Binding-site contacts:
Ligand atom O7 contacts residue HIS321 of chain 2.C at 3.7 Å.
Ligand atom C6 contacts residue THR206 of chain 2.C at 3.7 Å.
Ligand atom N2 contacts residue ASN204 of chain 2.C at 2.9 Å (h-bond).
Ligand atom O5 contacts residue THR206 of chain 2.C at 3.2 Å (h-bond).
Ligand atom C5 contacts residue THR206 of chain 2.C at 4.0 Å.
Ligand atom C8 contacts residue ASN204 of chain 2.C at 4.2 Å.
Ligand atom C2 contacts residue ASN204 of chain 2.C at 2.5 Å.
Ligand atom C7 contacts residue ASN204 of chain 2.C at 3.5 Å.
Ligand atom C5 contacts residue ASN204 of chain 2.C at 3.7 Å.
Ligand atom C1 contacts residue ASN204 of chain 2.C at 1.4 Å.
Ligand atom O7 contacts residue ASN204 of chain 2.C at 3.3 Å (h-bond).
Ligand atom C3 contacts residue ASN204 of chain 2.C at 3.8 Å.
Ligand atom O5 contacts residue ASN204 of chain 2.C at 2.4 Å (h-bond).
Ligand atom C1 contacts residue THR206 of chain 2.C at 4.2 Å.
Ligand atom C4 contacts residue ASN204 of chain 2.C at 4.2 Å.

Sequence of chain 2.C:
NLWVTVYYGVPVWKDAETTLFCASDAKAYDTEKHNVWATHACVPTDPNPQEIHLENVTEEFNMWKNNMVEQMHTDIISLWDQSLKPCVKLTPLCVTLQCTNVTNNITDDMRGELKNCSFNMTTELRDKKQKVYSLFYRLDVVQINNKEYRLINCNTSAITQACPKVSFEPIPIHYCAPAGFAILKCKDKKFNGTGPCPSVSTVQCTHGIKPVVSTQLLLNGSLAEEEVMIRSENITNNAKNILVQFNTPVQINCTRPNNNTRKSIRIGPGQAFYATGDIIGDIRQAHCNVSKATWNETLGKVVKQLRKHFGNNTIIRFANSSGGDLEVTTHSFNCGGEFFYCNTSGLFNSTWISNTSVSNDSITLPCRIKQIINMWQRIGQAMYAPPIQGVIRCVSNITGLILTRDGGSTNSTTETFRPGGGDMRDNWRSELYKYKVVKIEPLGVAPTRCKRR

This protein binds this small molecule.
Small molecule (SMILES): CC(=O)N[C@@H]1[C@@H](O)[C@H](O)[C@@H](CO)O[C@H]1O